A protein and the small-molecule ligand that binds it are described below.
Small molecule (SMILES): Nc1ccn([C@H]2C[C@H](O)[C@@H](COP(=O)(O)O)O2)c(=O)n1

Sequence of chain 7.A:
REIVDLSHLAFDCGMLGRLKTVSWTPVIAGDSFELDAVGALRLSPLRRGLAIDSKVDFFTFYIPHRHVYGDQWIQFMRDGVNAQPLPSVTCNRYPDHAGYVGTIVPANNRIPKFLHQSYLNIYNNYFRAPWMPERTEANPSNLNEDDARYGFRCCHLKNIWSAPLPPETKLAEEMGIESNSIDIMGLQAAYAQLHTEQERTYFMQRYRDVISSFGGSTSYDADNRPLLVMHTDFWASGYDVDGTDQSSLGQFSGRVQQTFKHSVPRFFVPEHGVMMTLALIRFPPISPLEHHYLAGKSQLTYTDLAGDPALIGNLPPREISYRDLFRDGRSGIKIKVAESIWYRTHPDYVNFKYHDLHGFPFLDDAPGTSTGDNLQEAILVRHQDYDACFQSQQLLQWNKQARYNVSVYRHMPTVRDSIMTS

Binding-site contacts:
Ligand atom C2' contacts residue LYS25 of chain 7.C at 3.8 Å.
Ligand atom C5' contacts residue ASP242 of chain 7.A at 4.4 Å.
Ligand atom OP2 contacts residue ASP242 of chain 7.A at 3.9 Å.

Sequence of chain 7.C:
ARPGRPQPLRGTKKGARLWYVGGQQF